Sequence of chain 1.L:
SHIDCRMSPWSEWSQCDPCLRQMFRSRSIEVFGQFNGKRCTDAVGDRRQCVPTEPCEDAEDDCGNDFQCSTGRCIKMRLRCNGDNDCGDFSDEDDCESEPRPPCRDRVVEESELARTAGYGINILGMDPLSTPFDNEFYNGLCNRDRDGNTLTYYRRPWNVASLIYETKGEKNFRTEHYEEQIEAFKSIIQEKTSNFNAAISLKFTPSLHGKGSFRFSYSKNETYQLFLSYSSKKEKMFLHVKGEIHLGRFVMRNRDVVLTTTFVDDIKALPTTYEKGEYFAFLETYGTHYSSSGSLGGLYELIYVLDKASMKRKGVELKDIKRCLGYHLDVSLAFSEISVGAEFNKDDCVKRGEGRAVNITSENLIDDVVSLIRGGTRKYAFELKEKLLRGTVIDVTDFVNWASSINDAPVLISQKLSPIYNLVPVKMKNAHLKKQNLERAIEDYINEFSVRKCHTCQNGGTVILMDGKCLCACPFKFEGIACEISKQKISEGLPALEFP

Sequence of chain 1.K:
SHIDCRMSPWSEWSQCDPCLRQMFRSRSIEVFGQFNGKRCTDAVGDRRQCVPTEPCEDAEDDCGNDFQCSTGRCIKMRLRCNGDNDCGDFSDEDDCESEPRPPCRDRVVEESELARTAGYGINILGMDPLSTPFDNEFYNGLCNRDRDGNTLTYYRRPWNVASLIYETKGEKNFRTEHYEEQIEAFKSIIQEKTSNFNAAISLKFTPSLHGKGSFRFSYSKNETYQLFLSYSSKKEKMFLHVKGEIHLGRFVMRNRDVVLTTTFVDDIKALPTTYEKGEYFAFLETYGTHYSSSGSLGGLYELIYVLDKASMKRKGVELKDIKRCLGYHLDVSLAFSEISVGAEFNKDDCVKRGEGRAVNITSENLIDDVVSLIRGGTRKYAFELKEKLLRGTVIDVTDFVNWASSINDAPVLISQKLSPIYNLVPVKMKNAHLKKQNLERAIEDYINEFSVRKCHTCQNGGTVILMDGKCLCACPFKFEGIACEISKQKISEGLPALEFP

This small molecule binds to this protein.
Small molecule (SMILES): CC(=O)N[C@H]1[C@H](O[C@H]2[C@H](O)[C@@H](NC(C)=O)CO[C@@H]2CO)O[C@H](CO)[C@@H](O)[C@@H]1O

Binding-site contacts:
Ligand atom C1 contacts residue GLU201 of chain 1.L at 3.8 Å.
Ligand atom C7 contacts residue ASN394 of chain 1.K at 3.8 Å.
Ligand atom O7 contacts residue ASN394 of chain 1.K at 4.0 Å.
Ligand atom C8 contacts residue LYS349 of chain 1.K at 3.5 Å.
Ligand atom C5 contacts residue GLU201 of chain 1.L at 3.5 Å.
Ligand atom O7 contacts residue THR396 of chain 1.K at 3.2 Å (h-bond).
Ligand atom N2 contacts residue ASN394 of chain 1.K at 3.0 Å (h-bond).
Ligand atom O6 contacts residue GLN199 of chain 1.L at 4.0 Å.
Ligand atom C8 contacts residue ILE395 of chain 1.K at 4.1 Å (hydrophobic).
Ligand atom O7 contacts residue LYS349 of chain 1.K at 3.5 Å (salt-bridge).
Ligand atom C7 contacts residue THR396 of chain 1.K at 4.1 Å.
Ligand atom O5 contacts residue GLU201 of chain 1.L at 2.9 Å (salt-bridge).
Ligand atom C5 contacts residue ASN394 of chain 1.K at 3.6 Å.
Ligand atom C2 contacts residue ASN394 of chain 1.K at 2.4 Å.
Ligand atom C7 contacts residue ILE395 of chain 1.K at 4.3 Å (hydrophobic).
Ligand atom C3 contacts residue ASN394 of chain 1.K at 3.8 Å.
Ligand atom C4 contacts residue ASN394 of chain 1.K at 4.1 Å.
Ligand atom C6 contacts residue GLU201 of chain 1.L at 3.3 Å.
Ligand atom N2 contacts residue LYS349 of chain 1.K at 3.6 Å.
Ligand atom C8 contacts residue THR396 of chain 1.K at 4.5 Å.
Ligand atom C8 contacts residue ASN394 of chain 1.K at 4.4 Å.
Ligand atom C7 contacts residue ARG348 of chain 1.K at 4.3 Å.
Ligand atom C8 contacts residue ARG348 of chain 1.K at 3.2 Å.
Ligand atom C2 contacts residue LYS349 of chain 1.K at 4.2 Å.
Ligand atom C7 contacts residue LYS349 of chain 1.K at 4.1 Å.
Ligand atom O6 contacts residue GLU201 of chain 1.L at 3.5 Å (salt-bridge).
Ligand atom C8 contacts residue LYS347 of chain 1.K at 4.3 Å.
Ligand atom O7 contacts residue ILE395 of chain 1.K at 4.0 Å.
Ligand atom O5 contacts residue ASN394 of chain 1.K at 2.3 Å (h-bond).
Ligand atom C1 contacts residue ASN394 of chain 1.K at 1.4 Å.